Sequence of chain 1.A:
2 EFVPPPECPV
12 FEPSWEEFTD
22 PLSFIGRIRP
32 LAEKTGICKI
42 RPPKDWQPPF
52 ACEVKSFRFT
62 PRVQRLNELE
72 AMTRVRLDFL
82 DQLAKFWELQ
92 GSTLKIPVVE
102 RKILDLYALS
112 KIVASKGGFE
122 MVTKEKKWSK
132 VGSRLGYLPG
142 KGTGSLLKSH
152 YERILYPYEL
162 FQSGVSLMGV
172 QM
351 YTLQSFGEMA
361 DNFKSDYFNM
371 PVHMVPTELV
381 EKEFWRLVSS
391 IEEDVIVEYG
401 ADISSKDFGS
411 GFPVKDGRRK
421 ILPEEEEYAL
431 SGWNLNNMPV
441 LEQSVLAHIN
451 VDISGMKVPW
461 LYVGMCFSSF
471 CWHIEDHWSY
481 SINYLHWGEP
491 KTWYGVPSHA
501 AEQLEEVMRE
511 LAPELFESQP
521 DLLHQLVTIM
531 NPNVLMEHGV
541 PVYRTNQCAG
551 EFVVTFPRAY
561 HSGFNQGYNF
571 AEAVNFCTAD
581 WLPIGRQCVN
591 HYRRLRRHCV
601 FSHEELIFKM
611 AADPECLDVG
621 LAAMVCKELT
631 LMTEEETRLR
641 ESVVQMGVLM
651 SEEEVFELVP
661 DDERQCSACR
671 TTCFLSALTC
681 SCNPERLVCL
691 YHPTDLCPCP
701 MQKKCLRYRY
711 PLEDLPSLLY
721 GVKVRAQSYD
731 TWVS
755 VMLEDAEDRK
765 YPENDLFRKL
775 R

This small molecule binds to this protein.
Small molecule (SMILES): CCNC(=O)c1c(O)c2ccncc2[nH]c1=O

Binding-site contacts:
Ligand atom C6 contacts residue PHE470 of chain 1.A at 3.6 Å (hydrophobic).
Ligand atom C6 contacts residue TYR462 of chain 1.A at 3.5 Å (hydrophobic).
Ligand atom N11 contacts residue GLU475 of chain 1.A at 3.2 Å (salt-bridge).
Ligand atom C12 contacts residue NI1 of chain 1.E at 3.2 Å.
Ligand atom N3 contacts residue TYR462 of chain 1.A at 3.6 Å.
Ligand atom N11 contacts residue HIS561 of chain 1.A at 3.3 Å (h-bond).
Ligand atom O17 contacts residue TYR462 of chain 1.A at 3.4 Å.
Ligand atom C10 contacts residue ASN483 of chain 1.A at 3.7 Å.
Ligand atom C4 contacts residue TYR462 of chain 1.A at 3.5 Å (hydrophobic).
Ligand atom N14 contacts residue TYR462 of chain 1.A at 3.5 Å.
Ligand atom C10 contacts residue NI1 of chain 1.E at 2.6 Å.
Ligand atom C10 contacts residue HIS473 of chain 1.A at 3.6 Å.
Ligand atom C2 contacts residue VAL463 of chain 1.A at 3.8 Å (hydrophobic).
Ligand atom O18 contacts residue PHE470 of chain 1.A at 3.6 Å.
Ligand atom C16 contacts residue TYR462 of chain 1.A at 3.4 Å (hydrophobic).
Ligand atom N11 contacts residue HIS473 of chain 1.A at 2.6 Å (h-bond).
Ligand atom C13 contacts residue PHE470 of chain 1.A at 3.7 Å (hydrophobic).
Ligand atom C10 contacts residue HIS561 of chain 1.A at 3.3 Å.
Ligand atom C9 contacts residue ASN483 of chain 1.A at 3.2 Å.
Ligand atom C2 contacts residue ASN565 of chain 1.A at 3.9 Å.
Ligand atom C8 contacts residue PHE470 of chain 1.A at 3.6 Å (hydrophobic).
Ligand atom C1 contacts residue SER468 of chain 1.A at 3.5 Å.
Ligand atom C13 contacts residue HIS473 of chain 1.A at 3.9 Å.
Ligand atom C16 contacts residue PHE470 of chain 1.A at 3.3 Å (hydrophobic).
Ligand atom O17 contacts residue PHE470 of chain 1.A at 3.5 Å.
Ligand atom N14 contacts residue PHE470 of chain 1.A at 3.6 Å.
Ligand atom C10 contacts residue GLU475 of chain 1.A at 3.9 Å.
Ligand atom O5 contacts residue TYR462 of chain 1.A at 3.6 Å.
Ligand atom O18 contacts residue ASN483 of chain 1.A at 3.9 Å.
Ligand atom C9 contacts residue PHE470 of chain 1.A at 3.7 Å (hydrophobic).
Ligand atom C1 contacts residue ASN565 of chain 1.A at 3.3 Å.
Ligand atom O5 contacts residue ASN565 of chain 1.A at 3.9 Å.
Ligand atom O18 contacts residue LYS491 of chain 1.A at 3.7 Å.
Ligand atom C4 contacts residue PHE470 of chain 1.A at 3.8 Å (hydrophobic).
Ligand atom C9 contacts residue TRP493 of chain 1.A at 3.7 Å (hydrophobic).
Ligand atom N11 contacts residue NI1 of chain 1.E at 2.0 Å (h-bond).
Ligand atom O5 contacts residue LYS491 of chain 1.A at 3.1 Å (salt-bridge).
Ligand atom C2 contacts residue TYR462 of chain 1.A at 3.8 Å (hydrophobic).
Ligand atom C12 contacts residue HIS473 of chain 1.A at 3.0 Å.
Ligand atom C7 contacts residue PHE470 of chain 1.A at 3.6 Å (hydrophobic).